This protein binds this small molecule.
Small molecule (SMILES): CCOC(=O)c1ccc(OCCCC2CCN(c3ccc(C)nn3)CC2)cc1

Sequence of chain 16.B:
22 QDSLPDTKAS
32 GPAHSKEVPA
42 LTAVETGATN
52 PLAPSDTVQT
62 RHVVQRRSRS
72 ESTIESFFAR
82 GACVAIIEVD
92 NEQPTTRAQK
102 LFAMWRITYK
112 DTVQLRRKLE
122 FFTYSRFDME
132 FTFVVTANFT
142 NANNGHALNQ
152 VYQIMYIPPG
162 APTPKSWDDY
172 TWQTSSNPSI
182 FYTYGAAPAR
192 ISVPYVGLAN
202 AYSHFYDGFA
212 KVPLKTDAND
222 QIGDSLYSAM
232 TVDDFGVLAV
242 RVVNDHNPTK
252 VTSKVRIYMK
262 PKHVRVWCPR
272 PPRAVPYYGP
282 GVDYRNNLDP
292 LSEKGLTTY

Sequence of chain 16.D:
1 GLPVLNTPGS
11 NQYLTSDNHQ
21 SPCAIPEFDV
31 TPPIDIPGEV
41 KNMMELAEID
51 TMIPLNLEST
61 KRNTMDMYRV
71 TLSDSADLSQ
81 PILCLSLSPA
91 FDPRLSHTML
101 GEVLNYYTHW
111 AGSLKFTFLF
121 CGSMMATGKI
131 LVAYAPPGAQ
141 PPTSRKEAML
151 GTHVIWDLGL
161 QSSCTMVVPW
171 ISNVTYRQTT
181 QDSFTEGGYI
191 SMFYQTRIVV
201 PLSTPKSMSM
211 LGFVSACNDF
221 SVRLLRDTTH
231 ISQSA

Sequence of chain 17.D:
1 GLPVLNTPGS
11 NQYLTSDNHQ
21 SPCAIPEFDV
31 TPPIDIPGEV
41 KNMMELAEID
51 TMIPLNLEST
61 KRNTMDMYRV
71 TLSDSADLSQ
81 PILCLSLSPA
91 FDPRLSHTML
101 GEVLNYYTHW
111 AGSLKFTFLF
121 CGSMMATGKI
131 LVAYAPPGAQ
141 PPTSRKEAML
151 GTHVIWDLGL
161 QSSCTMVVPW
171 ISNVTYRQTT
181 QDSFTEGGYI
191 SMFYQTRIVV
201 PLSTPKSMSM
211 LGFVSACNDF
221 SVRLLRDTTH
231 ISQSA

Binding-site contacts:
Ligand atom C3 contacts residue TYR157 of chain 16.B at 3.4 Å (hydrophobic).
Ligand atom C17 contacts residue MET130 of chain 16.B at 3.7 Å (hydrophobic).
Ligand atom N3 contacts residue LEU239 of chain 16.B at 3.8 Å.
Ligand atom C16 contacts residue MET130 of chain 16.B at 3.8 Å (hydrophobic).
Ligand atom C19 contacts residue PHE236 of chain 16.B at 3.6 Å (hydrophobic).
Ligand atom C19 contacts residue TYR110 of chain 16.B at 3.8 Å (hydrophobic).
Ligand atom O24 contacts residue PHE236 of chain 16.B at 3.9 Å.
Ligand atom C4 contacts residue ALA24 of chain 16.D at 3.9 Å (hydrophobic).
Ligand atom C20 contacts residue PHE236 of chain 16.B at 3.4 Å (hydrophobic).
Ligand atom C7 contacts residue VAL194 of chain 16.B at 3.6 Å (hydrophobic).
Ligand atom C1 contacts residue ILE181 of chain 16.B at 3.5 Å (hydrophobic).
Ligand atom C22 contacts residue TYR110 of chain 16.B at 3.3 Å (hydrophobic).
Ligand atom C8 contacts residue TYR157 of chain 16.B at 3.4 Å (hydrophobic).
Ligand atom C7 contacts residue TYR157 of chain 16.B at 3.5 Å (hydrophobic).
Ligand atom C25 contacts residue THR109 of chain 16.B at 3.2 Å.
Ligand atom C12 contacts residue PHE236 of chain 16.B at 3.7 Å (hydrophobic).
Ligand atom C3 contacts residue ALA24 of chain 16.D at 3.6 Å (hydrophobic).
Ligand atom N6 contacts residue VAL194 of chain 16.B at 3.6 Å.
Ligand atom O24 contacts residue THR109 of chain 16.B at 3.6 Å.
Ligand atom C4 contacts residue TYR157 of chain 16.B at 3.5 Å (hydrophobic).
Ligand atom C3 contacts residue PRO179 of chain 16.B at 3.6 Å (hydrophobic).
Ligand atom C10 contacts residue ILE108 of chain 16.B at 3.5 Å (hydrophobic).
Ligand atom C13 contacts residue ILE108 of chain 16.B at 3.6 Å (hydrophobic).
Ligand atom C18 contacts residue TYR110 of chain 16.B at 3.8 Å (hydrophobic).
Ligand atom C13 contacts residue PHE236 of chain 16.B at 3.8 Å (hydrophobic).
Ligand atom N3 contacts residue ILE192 of chain 16.B at 3.7 Å.
Ligand atom C21 contacts residue TYR203 of chain 16.B at 3.7 Å (hydrophobic).
Ligand atom C8 contacts residue VAL194 of chain 16.B at 3.8 Å (hydrophobic).
Ligand atom C1 contacts residue ILE155 of chain 16.B at 3.8 Å (hydrophobic).
Ligand atom C22 contacts residue PHE236 of chain 16.B at 3.3 Å (hydrophobic).
Ligand atom C10 contacts residue PHE132 of chain 16.B at 3.7 Å (hydrophobic).
Ligand atom C11 contacts residue PHE132 of chain 16.B at 3.5 Å (hydrophobic).
Ligand atom O23 contacts residue TYR110 of chain 16.B at 3.5 Å.
Ligand atom C7 contacts residue ILE25 of chain 16.D at 3.8 Å (hydrophobic).
Ligand atom C9 contacts residue VAL194 of chain 16.B at 3.8 Å (hydrophobic).
Ligand atom N4 contacts residue ILE192 of chain 16.B at 3.6 Å.
Ligand atom N4 contacts residue LEU239 of chain 16.B at 3.6 Å.
Ligand atom O15 contacts residue MET130 of chain 16.B at 3.8 Å.
Ligand atom O23 contacts residue PHE236 of chain 16.B at 3.3 Å.
Ligand atom O24 contacts residue TYR110 of chain 16.B at 3.3 Å.